A small-molecule ligand and the protein it binds are described below.
Small molecule (SMILES): NCCCC(=O)O

Binding-site contacts:
Ligand atom N contacts residue TYR226 of chain 1.A at 3.9 Å.
Ligand atom CG contacts residue ARG89 of chain 1.E at 3.5 Å.
Ligand atom CG contacts residue PHE87 of chain 1.E at 3.9 Å (hydrophobic).
Ligand atom C contacts residue TYR183 of chain 1.A at 3.9 Å (hydrophobic).
Ligand atom CD contacts residue TYR183 of chain 1.A at 3.9 Å (hydrophobic).
Ligand atom CB contacts residue PHE231 of chain 1.A at 4.0 Å (hydrophobic).
Ligand atom O contacts residue THR228 of chain 1.A at 4.3 Å.
Ligand atom O contacts residue LEU141 of chain 1.E at 3.6 Å.
Ligand atom C contacts residue ARG89 of chain 1.E at 3.2 Å.
Ligand atom N contacts residue GLU181 of chain 1.A at 4.0 Å.
Ligand atom CG contacts residue TYR183 of chain 1.A at 4.1 Å (hydrophobic).
Ligand atom N contacts residue TYR183 of chain 1.A at 3.8 Å.
Ligand atom OXT contacts residue SER153 of chain 1.E at 2.5 Å (h-bond).
Ligand atom N contacts residue PHE87 of chain 1.E at 4.0 Å.
Ligand atom C contacts residue PHE87 of chain 1.E at 4.0 Å (hydrophobic).
Ligand atom OXT contacts residue PHE87 of chain 1.E at 3.4 Å.
Ligand atom OXT contacts residue TYR183 of chain 1.A at 2.8 Å (h-bond).
Ligand atom O contacts residue SER153 of chain 1.E at 2.9 Å (h-bond).
Ligand atom CD contacts residue TYR226 of chain 1.A at 4.2 Å (hydrophobic).
Ligand atom CD contacts residue PHE231 of chain 1.A at 3.6 Å (hydrophobic).
Ligand atom O contacts residue ARG89 of chain 1.E at 3.0 Å (salt-bridge).
Ligand atom N contacts residue SER182 of chain 1.A at 3.5 Å (h-bond).
Ligand atom C contacts residue SER153 of chain 1.E at 3.1 Å.
Ligand atom CD contacts residue SER182 of chain 1.A at 3.3 Å.
Ligand atom CB contacts residue SER182 of chain 1.A at 4.4 Å.
Ligand atom OXT contacts residue ARG89 of chain 1.E at 3.3 Å (salt-bridge).
Ligand atom N contacts residue PHE123 of chain 1.A at 3.7 Å.
Ligand atom CB contacts residue TYR183 of chain 1.A at 3.6 Å (hydrophobic).

Sequence of chain 1.E:
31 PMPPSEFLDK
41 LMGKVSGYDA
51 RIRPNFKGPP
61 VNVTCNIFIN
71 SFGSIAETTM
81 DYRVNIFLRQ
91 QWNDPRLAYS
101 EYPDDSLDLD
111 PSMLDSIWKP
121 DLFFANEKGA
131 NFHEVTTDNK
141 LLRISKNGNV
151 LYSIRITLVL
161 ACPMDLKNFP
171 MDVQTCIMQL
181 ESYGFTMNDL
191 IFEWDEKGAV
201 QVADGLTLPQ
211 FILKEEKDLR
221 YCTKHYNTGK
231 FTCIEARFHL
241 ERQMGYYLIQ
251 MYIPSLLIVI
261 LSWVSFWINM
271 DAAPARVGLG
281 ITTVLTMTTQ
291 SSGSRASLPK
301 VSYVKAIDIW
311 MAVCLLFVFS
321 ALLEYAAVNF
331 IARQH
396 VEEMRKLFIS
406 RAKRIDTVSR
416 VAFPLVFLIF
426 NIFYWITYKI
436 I

Sequence of chain 1.A:
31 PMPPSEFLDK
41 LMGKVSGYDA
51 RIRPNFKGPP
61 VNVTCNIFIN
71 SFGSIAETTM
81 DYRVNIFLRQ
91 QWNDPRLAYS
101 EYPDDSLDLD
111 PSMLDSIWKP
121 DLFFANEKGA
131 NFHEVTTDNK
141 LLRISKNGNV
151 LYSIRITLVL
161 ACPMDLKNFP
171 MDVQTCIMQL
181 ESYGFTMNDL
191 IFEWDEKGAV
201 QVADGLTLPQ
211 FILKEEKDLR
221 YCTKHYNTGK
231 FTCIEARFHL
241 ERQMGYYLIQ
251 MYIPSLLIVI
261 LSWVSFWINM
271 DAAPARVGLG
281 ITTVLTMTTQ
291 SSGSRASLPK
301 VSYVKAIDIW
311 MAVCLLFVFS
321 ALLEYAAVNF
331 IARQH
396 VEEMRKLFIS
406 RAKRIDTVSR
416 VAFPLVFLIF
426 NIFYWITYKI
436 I